Sequence of chain 1.C:
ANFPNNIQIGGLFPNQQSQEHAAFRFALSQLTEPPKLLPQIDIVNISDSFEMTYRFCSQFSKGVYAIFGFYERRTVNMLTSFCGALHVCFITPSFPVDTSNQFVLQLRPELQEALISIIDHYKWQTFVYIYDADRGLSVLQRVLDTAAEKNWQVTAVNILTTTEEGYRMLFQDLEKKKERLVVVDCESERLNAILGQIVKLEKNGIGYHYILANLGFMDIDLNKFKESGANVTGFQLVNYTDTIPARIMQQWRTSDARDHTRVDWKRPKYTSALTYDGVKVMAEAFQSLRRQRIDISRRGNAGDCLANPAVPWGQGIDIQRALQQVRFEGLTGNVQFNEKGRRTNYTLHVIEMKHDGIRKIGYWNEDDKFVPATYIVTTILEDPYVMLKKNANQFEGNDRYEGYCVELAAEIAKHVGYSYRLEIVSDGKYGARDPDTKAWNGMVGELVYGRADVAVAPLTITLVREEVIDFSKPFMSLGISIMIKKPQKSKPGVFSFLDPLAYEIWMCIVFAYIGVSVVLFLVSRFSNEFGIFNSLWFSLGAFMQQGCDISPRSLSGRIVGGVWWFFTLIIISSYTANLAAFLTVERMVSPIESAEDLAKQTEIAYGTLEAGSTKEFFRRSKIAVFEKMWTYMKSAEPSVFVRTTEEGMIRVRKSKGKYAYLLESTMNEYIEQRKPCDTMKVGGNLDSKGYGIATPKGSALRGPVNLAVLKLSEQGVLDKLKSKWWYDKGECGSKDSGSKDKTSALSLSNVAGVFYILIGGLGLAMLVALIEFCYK

Binding-site contacts:
Ligand atom C3 contacts residue ASN249 of chain 1.C at 3.8 Å.
Ligand atom C7 contacts residue ASN249 of chain 1.C at 3.9 Å.
Ligand atom O7 contacts residue ASN249 of chain 1.C at 4.4 Å.
Ligand atom C5 contacts residue ASN249 of chain 1.C at 3.7 Å.
Ligand atom C8 contacts residue GLU197 of chain 1.C at 4.1 Å.
Ligand atom C8 contacts residue GLY225 of chain 1.C at 3.8 Å.
Ligand atom O6 contacts residue LYS372 of chain 1.C at 3.9 Å.
Ligand atom N2 contacts residue ASN249 of chain 1.C at 2.9 Å (h-bond).
Ligand atom C1 contacts residue LYS372 of chain 1.C at 3.9 Å.
Ligand atom C5 contacts residue LYS372 of chain 1.C at 3.9 Å.
Ligand atom O7 contacts residue HIS227 of chain 1.C at 4.3 Å.
Ligand atom C8 contacts residue TYR226 of chain 1.C at 4.2 Å (hydrophobic).
Ligand atom O6 contacts residue ARG377 of chain 1.C at 3.7 Å.
Ligand atom C1 contacts residue ASN249 of chain 1.C at 1.4 Å.
Ligand atom C7 contacts residue HIS227 of chain 1.C at 4.4 Å.
Ligand atom C2 contacts residue ASN249 of chain 1.C at 2.5 Å.
Ligand atom C4 contacts residue ASN249 of chain 1.C at 4.2 Å.
Ligand atom C6 contacts residue LYS372 of chain 1.C at 4.0 Å.
Ligand atom O5 contacts residue LYS372 of chain 1.C at 3.5 Å.
Ligand atom O5 contacts residue ASN249 of chain 1.C at 2.4 Å (h-bond).

A protein and the small-molecule ligand that binds it are described below.
Small molecule (SMILES): CC(=O)N[C@@H]1[C@@H](O)[C@H](O)[C@@H](CO)O[C@H]1O